Binding-site contacts:
Ligand atom N contacts residue ASP258 of chain 5.E at 3.2 Å (salt-bridge).
Ligand atom CG2 contacts residue MET259 of chain 5.E at 3.7 Å (hydrophobic).
Ligand atom N contacts residue ASP258 of chain 5.E at 3.2 Å (salt-bridge).
Ligand atom NH2 contacts residue ASP228 of chain 5.E at 2.7 Å (salt-bridge).
Ligand atom CD2 contacts residue ASP258 of chain 5.E at 3.4 Å.
Ligand atom CD2 contacts residue ARG43 of chain 5.E at 3.6 Å.
Ligand atom NH1 contacts residue THR246 of chain 5.E at 3.2 Å (h-bond).
Ligand atom C contacts residue ASP258 of chain 5.E at 3.7 Å.
Ligand atom CB contacts residue ASP258 of chain 5.E at 3.5 Å.
Ligand atom O contacts residue ILE39 of chain 5.E at 3.7 Å.
Ligand atom OG1 contacts residue MET259 of chain 5.E at 2.6 Å (h-bond).
Ligand atom CB contacts residue ASP258 of chain 5.E at 3.7 Å.
Ligand atom OG1 contacts residue ASP258 of chain 5.E at 3.3 Å.
Ligand atom N contacts residue ASP258 of chain 5.E at 2.8 Å (salt-bridge).
Ligand atom CB contacts residue ARG49 of chain 5.E at 3.7 Å.
Ligand atom N contacts residue ARG49 of chain 5.E at 3.5 Å (salt-bridge).
Ligand atom N contacts residue PRO57 of chain 5.E at 3.5 Å.
Ligand atom CB contacts residue MET259 of chain 5.E at 3.6 Å (hydrophobic).
Ligand atom NH2 contacts residue THR246 of chain 5.E at 3.0 Å (h-bond).
Ligand atom O contacts residue ARG50 of chain 5.E at 3.4 Å.
Ligand atom NE contacts residue ILE51 of chain 5.E at 3.7 Å.
Ligand atom O contacts residue ARG43 of chain 5.E at 2.8 Å (salt-bridge).
Ligand atom N contacts residue ARG49 of chain 5.E at 3.6 Å (salt-bridge).
Ligand atom CD contacts residue LEU52 of chain 5.E at 3.3 Å (hydrophobic).
Ligand atom CD2 contacts residue ARG50 of chain 5.E at 3.6 Å.
Ligand atom O contacts residue ARG49 of chain 5.E at 3.1 Å (salt-bridge).
Ligand atom O contacts residue ARG43 of chain 5.E at 2.8 Å (salt-bridge).
Ligand atom NE contacts residue ARG50 of chain 5.E at 3.1 Å (salt-bridge).
Ligand atom CD contacts residue ARG50 of chain 5.E at 3.3 Å.
Ligand atom CB contacts residue ARG49 of chain 5.E at 3.5 Å.
Ligand atom CZ contacts residue THR246 of chain 5.E at 3.3 Å.
Ligand atom N contacts residue ARG49 of chain 5.E at 3.7 Å.
Ligand atom CA contacts residue ASP258 of chain 5.E at 3.7 Å.
Ligand atom C contacts residue ARG49 of chain 5.E at 3.6 Å.
Ligand atom CA contacts residue ASP258 of chain 5.E at 3.6 Å.
Ligand atom CA contacts residue ASP258 of chain 5.E at 3.7 Å.
Ligand atom CG2 contacts residue ASP258 of chain 5.E at 3.5 Å.
Ligand atom C contacts residue ARG43 of chain 5.E at 3.7 Å.
Ligand atom NH1 contacts residue ASP53 of chain 5.E at 3.0 Å (salt-bridge).
Ligand atom CG contacts residue PRO57 of chain 5.E at 3.7 Å (hydrophobic).

The protein below binds the small molecule below.
Small molecule (SMILES): CC(C)C[C@H](NC(=O)CN)C(=O)N[C@H](C(=O)N[C@H](C(=O)NCC(=O)N[C@@H](CO)C(=O)N[C@@H](CC(C)C)C(=O)N[C@@H](CCCN=C(N)N)C(=O)NCC=O)C(C)C)[C@@H](C)O

Sequence of chain 5.E:
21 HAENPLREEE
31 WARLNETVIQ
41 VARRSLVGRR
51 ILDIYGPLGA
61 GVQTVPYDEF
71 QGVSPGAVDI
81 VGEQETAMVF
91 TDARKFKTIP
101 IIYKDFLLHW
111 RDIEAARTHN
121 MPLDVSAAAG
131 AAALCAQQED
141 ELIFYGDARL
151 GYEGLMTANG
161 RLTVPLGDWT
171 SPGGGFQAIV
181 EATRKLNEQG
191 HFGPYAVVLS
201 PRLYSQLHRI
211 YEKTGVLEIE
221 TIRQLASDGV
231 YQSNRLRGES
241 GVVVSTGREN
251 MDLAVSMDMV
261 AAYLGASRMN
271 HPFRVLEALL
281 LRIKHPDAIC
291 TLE